Sequence of chain 1.A:
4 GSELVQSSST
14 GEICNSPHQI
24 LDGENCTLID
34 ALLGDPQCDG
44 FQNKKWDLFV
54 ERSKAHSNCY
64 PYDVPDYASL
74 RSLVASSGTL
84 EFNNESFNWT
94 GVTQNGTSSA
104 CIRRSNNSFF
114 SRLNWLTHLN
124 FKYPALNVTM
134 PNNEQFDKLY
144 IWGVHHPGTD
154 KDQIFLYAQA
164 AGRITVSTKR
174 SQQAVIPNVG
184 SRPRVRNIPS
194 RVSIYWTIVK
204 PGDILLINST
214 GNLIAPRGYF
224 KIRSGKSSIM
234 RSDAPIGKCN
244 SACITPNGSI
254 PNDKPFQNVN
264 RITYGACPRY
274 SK

Binding-site contacts:
Ligand atom O5 contacts residue THR93 of chain 1.A at 3.7 Å.
Ligand atom C5 contacts residue ASN91 of chain 1.A at 3.7 Å.
Ligand atom C1 contacts residue THR93 of chain 1.A at 3.4 Å.
Ligand atom O7 contacts residue ASN91 of chain 1.A at 3.3 Å (h-bond).
Ligand atom O5 contacts residue ASN91 of chain 1.A at 2.4 Å (h-bond).
Ligand atom C1 contacts residue ASN91 of chain 1.A at 1.4 Å.
Ligand atom C5 contacts residue THR93 of chain 1.A at 4.1 Å.
Ligand atom C6 contacts residue THR93 of chain 1.A at 4.4 Å.
Ligand atom N2 contacts residue ASN91 of chain 1.A at 2.8 Å (h-bond).
Ligand atom C3 contacts residue ASN91 of chain 1.A at 3.7 Å.
Ligand atom C2 contacts residue ASN91 of chain 1.A at 2.3 Å.
Ligand atom C7 contacts residue ASN91 of chain 1.A at 3.3 Å.
Ligand atom C8 contacts residue ASN91 of chain 1.A at 3.8 Å.
Ligand atom C4 contacts residue ASN91 of chain 1.A at 4.0 Å.

A small-molecule ligand and the protein it binds are described below.
Small molecule (SMILES): CC(=O)N[C@@H]1[C@@H](O)[C@H](O)[C@@H](CO)O[C@H]1O